This small molecule binds to this protein.
Small molecule (SMILES): CC(=O)N[C@@H]1[C@@H](O)[C@H](O)[C@@H](CO)O[C@H]1O

Sequence of chain 1.D:
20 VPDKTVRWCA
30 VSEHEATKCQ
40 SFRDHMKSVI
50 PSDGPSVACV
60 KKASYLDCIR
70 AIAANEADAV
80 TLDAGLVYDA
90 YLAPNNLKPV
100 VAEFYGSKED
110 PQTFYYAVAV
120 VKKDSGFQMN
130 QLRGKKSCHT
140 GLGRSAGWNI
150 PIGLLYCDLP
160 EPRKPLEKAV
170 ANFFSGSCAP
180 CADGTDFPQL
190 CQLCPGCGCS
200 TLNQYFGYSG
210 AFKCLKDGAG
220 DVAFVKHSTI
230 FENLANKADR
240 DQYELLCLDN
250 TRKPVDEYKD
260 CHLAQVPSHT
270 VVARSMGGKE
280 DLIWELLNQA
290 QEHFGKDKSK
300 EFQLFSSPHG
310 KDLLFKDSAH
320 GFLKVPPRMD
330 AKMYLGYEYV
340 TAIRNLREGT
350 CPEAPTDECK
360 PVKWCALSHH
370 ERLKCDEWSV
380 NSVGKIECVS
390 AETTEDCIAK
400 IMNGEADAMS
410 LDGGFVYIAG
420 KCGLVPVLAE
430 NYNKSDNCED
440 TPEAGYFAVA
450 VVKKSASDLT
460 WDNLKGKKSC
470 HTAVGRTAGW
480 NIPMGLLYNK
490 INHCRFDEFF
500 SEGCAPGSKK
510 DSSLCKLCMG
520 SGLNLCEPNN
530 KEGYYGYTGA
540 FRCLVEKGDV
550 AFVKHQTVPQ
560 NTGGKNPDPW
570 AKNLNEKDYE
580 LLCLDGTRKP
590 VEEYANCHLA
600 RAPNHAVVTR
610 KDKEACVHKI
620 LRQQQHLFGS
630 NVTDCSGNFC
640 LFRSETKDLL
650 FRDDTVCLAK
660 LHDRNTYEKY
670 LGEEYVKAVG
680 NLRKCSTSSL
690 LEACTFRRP

Binding-site contacts:
Ligand atom O6 contacts residue ASN630 of chain 1.D at 2.7 Å (h-bond).
Ligand atom C6 contacts residue ASN630 of chain 1.D at 3.3 Å.
Ligand atom O7 contacts residue HIS625 of chain 1.D at 3.1 Å.
Ligand atom C3 contacts residue HIS625 of chain 1.D at 4.0 Å.
Ligand atom C1 contacts residue HIS625 of chain 1.D at 4.5 Å.
Ligand atom C2 contacts residue HIS625 of chain 1.D at 3.9 Å.
Ligand atom C3 contacts residue ASN630 of chain 1.D at 3.5 Å.
Ligand atom C4 contacts residue ASN630 of chain 1.D at 3.4 Å.
Ligand atom C4 contacts residue HIS625 of chain 1.D at 3.7 Å.
Ligand atom O3 contacts residue HIS625 of chain 1.D at 3.3 Å.
Ligand atom C1 contacts residue ASN630 of chain 1.D at 1.4 Å.
Ligand atom O6 contacts residue HIS625 of chain 1.D at 4.1 Å.
Ligand atom C2 contacts residue ASN630 of chain 1.D at 2.5 Å.
Ligand atom C7 contacts residue HIS625 of chain 1.D at 4.3 Å.
Ligand atom O4 contacts residue HIS625 of chain 1.D at 4.4 Å.
Ligand atom C5 contacts residue ASN630 of chain 1.D at 3.1 Å.
Ligand atom O5 contacts residue ASN630 of chain 1.D at 2.4 Å (h-bond).
Ligand atom N2 contacts residue ASN630 of chain 1.D at 3.6 Å.